Binding-site contacts:
Ligand atom O1 contacts residue ARG1 of chain 1.C at 2.3 Å (salt-bridge).
Ligand atom C1 contacts residue ARG1 of chain 1.C at 4.2 Å.
Ligand atom C4 contacts residue ARG1 of chain 1.C at 3.8 Å.
Ligand atom O1 contacts residue ARG4 of chain 1.C at 3.2 Å (salt-bridge).
Ligand atom C7 contacts residue ALA3 of chain 1.C at 4.2 Å (hydrophobic).
Ligand atom C7 contacts residue ARG1 of chain 1.C at 1.5 Å.
Ligand atom O1 contacts residue VAL2 of chain 1.C at 3.5 Å (h-bond).
Ligand atom O1 contacts residue ALA3 of chain 1.C at 3.7 Å.
Ligand atom C7 contacts residue VAL2 of chain 1.C at 3.4 Å (hydrophobic).
Ligand atom C3 contacts residue ARG1 of chain 1.C at 2.5 Å.
Ligand atom C7 contacts residue ARG4 of chain 1.C at 4.3 Å.
Ligand atom C2 contacts residue ARG1 of chain 1.C at 2.8 Å.

Sequence of chain 1.C:
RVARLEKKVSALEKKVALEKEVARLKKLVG

The small molecule below binds the protein below.
Small molecule (SMILES): CC(=O)Nc1ccc(C(=O)O)cc1